Sequence of chain 1.A:
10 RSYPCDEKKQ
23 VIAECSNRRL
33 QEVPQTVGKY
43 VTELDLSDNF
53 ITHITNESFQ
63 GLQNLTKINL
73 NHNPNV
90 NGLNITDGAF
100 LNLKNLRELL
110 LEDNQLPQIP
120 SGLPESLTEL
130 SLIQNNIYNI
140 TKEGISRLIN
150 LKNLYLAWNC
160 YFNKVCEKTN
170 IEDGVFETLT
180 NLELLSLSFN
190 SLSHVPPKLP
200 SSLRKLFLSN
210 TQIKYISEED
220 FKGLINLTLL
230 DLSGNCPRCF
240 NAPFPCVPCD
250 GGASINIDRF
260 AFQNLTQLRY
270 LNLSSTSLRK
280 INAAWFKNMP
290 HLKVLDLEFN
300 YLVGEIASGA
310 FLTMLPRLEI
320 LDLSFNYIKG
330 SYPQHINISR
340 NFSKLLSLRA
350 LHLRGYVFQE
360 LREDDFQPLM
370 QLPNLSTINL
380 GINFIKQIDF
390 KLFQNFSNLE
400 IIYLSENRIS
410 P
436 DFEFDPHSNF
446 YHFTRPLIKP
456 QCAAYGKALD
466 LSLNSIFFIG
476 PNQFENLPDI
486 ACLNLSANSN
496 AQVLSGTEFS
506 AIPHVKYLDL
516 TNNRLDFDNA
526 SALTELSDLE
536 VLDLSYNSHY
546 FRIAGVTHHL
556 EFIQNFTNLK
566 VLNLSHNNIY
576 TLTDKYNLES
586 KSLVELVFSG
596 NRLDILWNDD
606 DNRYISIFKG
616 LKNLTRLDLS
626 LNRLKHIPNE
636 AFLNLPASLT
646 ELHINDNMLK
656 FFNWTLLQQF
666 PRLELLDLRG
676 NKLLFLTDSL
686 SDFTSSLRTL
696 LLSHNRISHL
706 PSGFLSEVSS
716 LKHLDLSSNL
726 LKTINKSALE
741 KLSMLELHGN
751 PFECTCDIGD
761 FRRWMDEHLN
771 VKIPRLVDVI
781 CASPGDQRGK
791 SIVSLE

This protein binds this small molecule.
Small molecule (SMILES): CC(=O)N[C@@H]1[C@@H](O)[C@H](O)[C@@H](CO)O[C@H]1O

Binding-site contacts:
Ligand atom O5 contacts residue PRO372 of chain 1.A at 3.4 Å (h-bond).
Ligand atom O7 contacts residue ASN373 of chain 1.A at 4.0 Å.
Ligand atom C8 contacts residue ARG348 of chain 1.A at 3.2 Å.
Ligand atom C4 contacts residue ASN373 of chain 1.A at 4.2 Å.
Ligand atom C2 contacts residue ASN373 of chain 1.A at 2.5 Å.
Ligand atom O6 contacts residue PRO372 of chain 1.A at 3.8 Å.
Ligand atom C1 contacts residue PRO372 of chain 1.A at 4.0 Å (hydrophobic).
Ligand atom N2 contacts residue ASN373 of chain 1.A at 2.9 Å (h-bond).
Ligand atom C7 contacts residue ARG348 of chain 1.A at 4.3 Å.
Ligand atom C7 contacts residue ASN373 of chain 1.A at 3.7 Å.
Ligand atom O5 contacts residue ASN397 of chain 1.A at 4.4 Å.
Ligand atom C5 contacts residue ASN373 of chain 1.A at 3.6 Å.
Ligand atom C1 contacts residue ASN373 of chain 1.A at 1.4 Å.
Ligand atom O5 contacts residue ASN373 of chain 1.A at 2.4 Å (h-bond).
Ligand atom C3 contacts residue ASN373 of chain 1.A at 3.8 Å.